This small molecule binds to this protein.
Small molecule (SMILES): CC(=O)N[C@@H]1[C@@H](O)[C@H](O)[C@@H](CO)O[C@H]1O

Binding-site contacts:
Ligand atom O7 contacts residue ASN259 of chain 1.B at 4.3 Å.
Ligand atom O5 contacts residue ASN259 of chain 1.B at 2.4 Å (h-bond).
Ligand atom O5 contacts residue ARG402 of chain 1.B at 3.7 Å.
Ligand atom C4 contacts residue ASN259 of chain 1.B at 4.2 Å.
Ligand atom C8 contacts residue THR371 of chain 1.B at 4.0 Å.
Ligand atom N2 contacts residue SER297 of chain 1.B at 3.9 Å.
Ligand atom C5 contacts residue ASN259 of chain 1.B at 3.6 Å.
Ligand atom O6 contacts residue ASN259 of chain 1.B at 4.5 Å.
Ligand atom C7 contacts residue ASN259 of chain 1.B at 3.4 Å.
Ligand atom O3 contacts residue SER297 of chain 1.B at 4.4 Å.
Ligand atom C4 contacts residue GLU257 of chain 1.B at 4.5 Å.
Ligand atom O5 contacts residue GLU257 of chain 1.B at 4.1 Å.
Ligand atom O4 contacts residue GLU257 of chain 1.B at 4.4 Å.
Ligand atom C7 contacts residue SER297 of chain 1.B at 3.4 Å.
Ligand atom C5 contacts residue GLU257 of chain 1.B at 3.6 Å.
Ligand atom C6 contacts residue GLU257 of chain 1.B at 4.4 Å.
Ligand atom N2 contacts residue ASN259 of chain 1.B at 2.9 Å (h-bond).
Ligand atom C7 contacts residue ASN295 of chain 1.B at 4.4 Å.
Ligand atom C3 contacts residue ASN259 of chain 1.B at 3.8 Å.
Ligand atom O7 contacts residue ILE296 of chain 1.B at 3.2 Å.
Ligand atom C2 contacts residue ASN259 of chain 1.B at 2.4 Å.
Ligand atom C7 contacts residue ILE296 of chain 1.B at 4.4 Å (hydrophobic).
Ligand atom C8 contacts residue SER297 of chain 1.B at 4.3 Å.
Ligand atom C3 contacts residue GLU257 of chain 1.B at 4.2 Å.
Ligand atom O7 contacts residue ASN295 of chain 1.B at 4.0 Å.
Ligand atom C1 contacts residue GLU257 of chain 1.B at 4.0 Å.
Ligand atom C8 contacts residue ASN259 of chain 1.B at 3.5 Å.
Ligand atom C1 contacts residue ASN259 of chain 1.B at 1.4 Å.
Ligand atom O6 contacts residue ARG402 of chain 1.B at 4.0 Å.
Ligand atom C1 contacts residue ARG402 of chain 1.B at 4.3 Å.
Ligand atom C8 contacts residue ASN295 of chain 1.B at 3.9 Å.
Ligand atom O7 contacts residue GLU257 of chain 1.B at 4.2 Å.
Ligand atom O6 contacts residue GLU257 of chain 1.B at 4.4 Å.
Ligand atom O7 contacts residue SER297 of chain 1.B at 2.8 Å (h-bond).

Sequence of chain 1.B:
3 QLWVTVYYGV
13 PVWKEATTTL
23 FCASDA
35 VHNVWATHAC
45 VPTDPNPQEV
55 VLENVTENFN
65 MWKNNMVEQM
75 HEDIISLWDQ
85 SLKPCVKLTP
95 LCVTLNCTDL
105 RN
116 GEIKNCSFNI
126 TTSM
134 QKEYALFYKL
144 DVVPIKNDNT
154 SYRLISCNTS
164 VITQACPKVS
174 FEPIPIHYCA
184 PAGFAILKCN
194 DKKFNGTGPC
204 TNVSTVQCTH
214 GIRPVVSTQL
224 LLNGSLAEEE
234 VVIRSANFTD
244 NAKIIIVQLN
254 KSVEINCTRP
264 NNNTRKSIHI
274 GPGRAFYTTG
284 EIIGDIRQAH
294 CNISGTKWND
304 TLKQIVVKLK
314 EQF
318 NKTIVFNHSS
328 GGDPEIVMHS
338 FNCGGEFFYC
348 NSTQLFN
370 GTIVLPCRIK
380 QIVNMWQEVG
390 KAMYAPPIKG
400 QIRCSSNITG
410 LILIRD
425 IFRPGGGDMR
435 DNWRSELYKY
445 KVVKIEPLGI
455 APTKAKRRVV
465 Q